The protein below binds the small molecule below.
Small molecule (SMILES): CC(=O)N[C@@H]1[C@@H](O)[C@H](O)[C@@H](CO)O[C@H]1O

Sequence of chain 1.A:
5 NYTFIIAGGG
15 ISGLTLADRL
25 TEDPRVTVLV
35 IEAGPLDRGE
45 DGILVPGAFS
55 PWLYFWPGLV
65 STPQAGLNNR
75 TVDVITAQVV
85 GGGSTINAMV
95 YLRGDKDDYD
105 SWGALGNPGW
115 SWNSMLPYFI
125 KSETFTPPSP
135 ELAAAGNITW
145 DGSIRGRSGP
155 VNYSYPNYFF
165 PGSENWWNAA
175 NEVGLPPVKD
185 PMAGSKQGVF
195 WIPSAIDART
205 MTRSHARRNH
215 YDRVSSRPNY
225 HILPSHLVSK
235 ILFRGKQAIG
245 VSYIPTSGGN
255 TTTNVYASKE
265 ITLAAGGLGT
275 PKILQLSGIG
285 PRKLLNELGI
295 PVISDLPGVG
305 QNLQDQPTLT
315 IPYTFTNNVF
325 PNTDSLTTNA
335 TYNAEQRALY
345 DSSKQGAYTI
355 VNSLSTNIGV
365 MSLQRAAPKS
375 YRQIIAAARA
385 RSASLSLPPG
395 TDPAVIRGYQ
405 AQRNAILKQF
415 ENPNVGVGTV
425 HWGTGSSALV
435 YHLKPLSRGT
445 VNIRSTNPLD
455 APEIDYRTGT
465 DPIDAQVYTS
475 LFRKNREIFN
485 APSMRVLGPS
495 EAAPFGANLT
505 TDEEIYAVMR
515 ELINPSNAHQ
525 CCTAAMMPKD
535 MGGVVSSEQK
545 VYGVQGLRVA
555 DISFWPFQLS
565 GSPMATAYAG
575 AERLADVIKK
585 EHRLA

Binding-site contacts:
Ligand atom C2 contacts residue ASN73 of chain 1.A at 2.5 Å.
Ligand atom O7 contacts residue ASN73 of chain 1.A at 3.7 Å.
Ligand atom C4 contacts residue ASN73 of chain 1.A at 4.2 Å.
Ligand atom C8 contacts residue ASN72 of chain 1.A at 3.7 Å.
Ligand atom C7 contacts residue ASN73 of chain 1.A at 3.5 Å.
Ligand atom N2 contacts residue ASN73 of chain 1.A at 3.0 Å (h-bond).
Ligand atom C1 contacts residue ASN73 of chain 1.A at 1.4 Å.
Ligand atom O5 contacts residue ASN73 of chain 1.A at 2.3 Å (h-bond).
Ligand atom C3 contacts residue ASN73 of chain 1.A at 3.8 Å.
Ligand atom C5 contacts residue ASN73 of chain 1.A at 3.6 Å.